Sequence of chain 1.B:
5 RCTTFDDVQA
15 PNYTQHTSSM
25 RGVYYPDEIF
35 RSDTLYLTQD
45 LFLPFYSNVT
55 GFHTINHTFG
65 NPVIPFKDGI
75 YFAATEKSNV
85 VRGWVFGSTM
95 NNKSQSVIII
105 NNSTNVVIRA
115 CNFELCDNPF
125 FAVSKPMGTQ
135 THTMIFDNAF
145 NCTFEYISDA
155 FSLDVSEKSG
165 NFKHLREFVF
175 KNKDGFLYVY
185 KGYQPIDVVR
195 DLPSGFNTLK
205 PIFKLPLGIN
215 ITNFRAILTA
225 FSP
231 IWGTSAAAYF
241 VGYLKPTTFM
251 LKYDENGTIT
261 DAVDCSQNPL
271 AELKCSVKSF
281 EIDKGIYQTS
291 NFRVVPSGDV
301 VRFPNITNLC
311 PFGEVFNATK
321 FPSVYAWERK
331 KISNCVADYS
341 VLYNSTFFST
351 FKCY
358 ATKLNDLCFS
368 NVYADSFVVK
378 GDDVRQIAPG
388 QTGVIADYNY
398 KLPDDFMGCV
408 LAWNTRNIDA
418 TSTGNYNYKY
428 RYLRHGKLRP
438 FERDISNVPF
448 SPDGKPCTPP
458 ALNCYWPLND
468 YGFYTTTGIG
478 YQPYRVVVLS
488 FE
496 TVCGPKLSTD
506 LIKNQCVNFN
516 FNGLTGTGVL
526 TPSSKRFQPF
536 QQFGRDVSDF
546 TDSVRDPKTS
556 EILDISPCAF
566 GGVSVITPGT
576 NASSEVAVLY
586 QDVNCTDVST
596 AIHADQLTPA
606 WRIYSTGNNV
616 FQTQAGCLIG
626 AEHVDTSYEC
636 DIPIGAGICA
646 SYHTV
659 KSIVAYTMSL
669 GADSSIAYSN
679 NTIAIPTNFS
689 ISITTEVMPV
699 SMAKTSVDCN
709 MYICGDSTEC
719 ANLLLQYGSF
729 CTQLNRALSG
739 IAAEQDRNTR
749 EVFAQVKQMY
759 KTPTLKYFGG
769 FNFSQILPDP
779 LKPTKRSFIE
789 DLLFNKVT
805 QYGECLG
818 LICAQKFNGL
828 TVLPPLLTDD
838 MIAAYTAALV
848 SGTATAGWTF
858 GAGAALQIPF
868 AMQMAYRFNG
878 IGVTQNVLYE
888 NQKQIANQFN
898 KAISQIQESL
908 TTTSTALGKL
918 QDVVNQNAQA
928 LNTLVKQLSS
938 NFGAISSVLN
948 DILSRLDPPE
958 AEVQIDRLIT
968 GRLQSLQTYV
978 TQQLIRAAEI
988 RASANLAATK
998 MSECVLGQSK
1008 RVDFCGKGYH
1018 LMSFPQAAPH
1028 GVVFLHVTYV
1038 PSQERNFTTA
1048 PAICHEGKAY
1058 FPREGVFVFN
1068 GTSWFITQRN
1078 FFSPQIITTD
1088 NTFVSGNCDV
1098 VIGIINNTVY

This small molecule binds to this protein.
Small molecule (SMILES): CC(=O)N[C@H]1[C@H](O[C@H]2[C@H](O)[C@@H](NC(C)=O)CO[C@@H]2CO)O[C@H](CO)[C@@H](O)[C@@H]1O

Sequence of chain 1.A:
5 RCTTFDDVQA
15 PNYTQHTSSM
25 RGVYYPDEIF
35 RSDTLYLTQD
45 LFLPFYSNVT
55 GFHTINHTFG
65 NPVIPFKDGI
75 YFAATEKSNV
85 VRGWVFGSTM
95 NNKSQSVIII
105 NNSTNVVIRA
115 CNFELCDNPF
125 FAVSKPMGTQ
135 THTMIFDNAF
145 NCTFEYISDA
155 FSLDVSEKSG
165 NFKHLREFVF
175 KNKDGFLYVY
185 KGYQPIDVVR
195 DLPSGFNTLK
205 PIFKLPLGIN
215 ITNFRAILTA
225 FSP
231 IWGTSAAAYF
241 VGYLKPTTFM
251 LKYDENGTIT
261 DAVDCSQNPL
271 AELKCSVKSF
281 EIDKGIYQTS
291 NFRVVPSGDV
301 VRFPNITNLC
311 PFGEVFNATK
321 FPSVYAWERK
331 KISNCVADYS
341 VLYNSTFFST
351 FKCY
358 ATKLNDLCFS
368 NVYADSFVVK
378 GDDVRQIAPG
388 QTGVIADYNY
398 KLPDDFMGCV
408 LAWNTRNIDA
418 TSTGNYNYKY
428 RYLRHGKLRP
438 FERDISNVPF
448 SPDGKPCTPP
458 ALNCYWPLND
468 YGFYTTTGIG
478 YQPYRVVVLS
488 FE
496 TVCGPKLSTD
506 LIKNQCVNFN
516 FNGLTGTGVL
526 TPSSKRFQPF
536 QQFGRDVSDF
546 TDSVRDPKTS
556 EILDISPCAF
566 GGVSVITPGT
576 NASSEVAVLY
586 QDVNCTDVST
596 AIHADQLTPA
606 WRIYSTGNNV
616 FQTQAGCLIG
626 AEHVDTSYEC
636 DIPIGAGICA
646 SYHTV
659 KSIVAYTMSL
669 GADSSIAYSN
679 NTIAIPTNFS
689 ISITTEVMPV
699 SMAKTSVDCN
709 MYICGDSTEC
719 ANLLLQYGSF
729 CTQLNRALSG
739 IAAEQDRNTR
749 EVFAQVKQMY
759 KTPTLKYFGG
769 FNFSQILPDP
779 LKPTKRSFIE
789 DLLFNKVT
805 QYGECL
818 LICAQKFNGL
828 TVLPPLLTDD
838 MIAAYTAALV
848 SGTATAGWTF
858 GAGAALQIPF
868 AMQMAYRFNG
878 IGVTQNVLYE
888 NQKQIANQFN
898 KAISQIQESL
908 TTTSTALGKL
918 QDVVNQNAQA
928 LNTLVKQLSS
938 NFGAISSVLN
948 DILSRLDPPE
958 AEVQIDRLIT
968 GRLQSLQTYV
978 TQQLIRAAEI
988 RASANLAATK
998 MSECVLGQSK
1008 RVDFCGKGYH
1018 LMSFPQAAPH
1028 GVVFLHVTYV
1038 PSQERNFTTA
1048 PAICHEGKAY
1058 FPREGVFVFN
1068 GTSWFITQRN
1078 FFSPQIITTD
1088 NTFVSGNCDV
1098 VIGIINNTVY

Binding-site contacts:
Ligand atom O5 contacts residue ASN256 of chain 1.B at 2.3 Å (h-bond).
Ligand atom C6 contacts residue ARG531 of chain 1.A at 3.4 Å.
Ligand atom O6 contacts residue ASN256 of chain 1.B at 4.2 Å.
Ligand atom C7 contacts residue ASN256 of chain 1.B at 4.0 Å.
Ligand atom C5 contacts residue ASN256 of chain 1.B at 3.6 Å.
Ligand atom C1 contacts residue ASN256 of chain 1.B at 1.4 Å.
Ligand atom C3 contacts residue ASN256 of chain 1.B at 3.8 Å.
Ligand atom C6 contacts residue ASN256 of chain 1.B at 4.5 Å.
Ligand atom O6 contacts residue ARG531 of chain 1.A at 4.1 Å.
Ligand atom C5 contacts residue ARG531 of chain 1.A at 3.4 Å.
Ligand atom C2 contacts residue ASN256 of chain 1.B at 2.5 Å.
Ligand atom C2 contacts residue ARG531 of chain 1.A at 4.0 Å.
Ligand atom C4 contacts residue ARG531 of chain 1.A at 4.1 Å.
Ligand atom C1 contacts residue ARG531 of chain 1.A at 3.4 Å.
Ligand atom N2 contacts residue ASN256 of chain 1.B at 2.9 Å (h-bond).
Ligand atom C4 contacts residue ASN256 of chain 1.B at 4.2 Å.
Ligand atom O5 contacts residue ARG531 of chain 1.A at 2.5 Å (salt-bridge).